Sequence of chain 1.B:
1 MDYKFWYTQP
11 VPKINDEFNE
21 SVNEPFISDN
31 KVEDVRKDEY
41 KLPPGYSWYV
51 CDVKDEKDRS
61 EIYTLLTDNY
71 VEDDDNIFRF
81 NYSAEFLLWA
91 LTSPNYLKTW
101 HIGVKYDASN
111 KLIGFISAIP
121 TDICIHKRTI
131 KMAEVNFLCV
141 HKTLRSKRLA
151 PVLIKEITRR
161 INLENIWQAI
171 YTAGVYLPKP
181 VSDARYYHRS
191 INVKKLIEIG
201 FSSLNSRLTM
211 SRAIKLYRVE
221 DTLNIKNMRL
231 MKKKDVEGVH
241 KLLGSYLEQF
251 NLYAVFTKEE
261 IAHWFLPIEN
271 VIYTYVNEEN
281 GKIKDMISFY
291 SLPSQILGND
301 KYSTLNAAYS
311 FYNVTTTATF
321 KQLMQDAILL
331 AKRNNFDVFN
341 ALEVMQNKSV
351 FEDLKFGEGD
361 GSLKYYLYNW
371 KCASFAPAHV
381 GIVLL

The small molecule below binds the protein below.
Small molecule (SMILES): Cc1c(C(=O)NCc2cccc3ccccc23)oc2cccc(OC3CCNCC3)c12

Binding-site contacts:
Ligand atom C24 contacts residue ASP73 of chain 1.B at 3.7 Å.
Ligand atom C10 contacts residue THR172 of chain 1.B at 3.8 Å.
Ligand atom C8 contacts residue LEU384 of chain 1.B at 3.8 Å (hydrophobic).
Ligand atom O1 contacts residue LEU363 of chain 1.B at 3.7 Å.
Ligand atom C9 contacts residue LEU363 of chain 1.B at 3.7 Å (hydrophobic).
Ligand atom O2 contacts residue TYR186 of chain 1.B at 3.8 Å.
Ligand atom C11 contacts residue LEU385 of chain 1.B at 3.6 Å (hydrophobic).
Ligand atom C19 contacts residue PHE78 of chain 1.B at 3.4 Å (hydrophobic).
Ligand atom O contacts residue TYR186 of chain 1.B at 3.2 Å.
Ligand atom C22 contacts residue PHE80 of chain 1.B at 3.3 Å (hydrophobic).
Ligand atom C9 contacts residue LEU384 of chain 1.B at 3.6 Å (hydrophobic).
Ligand atom C10 contacts residue LEU385 of chain 1.B at 3.1 Å (hydrophobic).
Ligand atom N1 contacts residue TYR186 of chain 1.B at 3.4 Å.
Ligand atom C11 contacts residue PHE80 of chain 1.B at 3.6 Å (hydrophobic).
Ligand atom C6 contacts residue LEU342 of chain 1.B at 3.8 Å (hydrophobic).
Ligand atom C12 contacts residue LEU385 of chain 1.B at 3.4 Å (hydrophobic).
Ligand atom C24 contacts residue GLU72 of chain 1.B at 3.8 Å.
Ligand atom C23 contacts residue GLU72 of chain 1.B at 3.6 Å.
Ligand atom C4 contacts residue TYR309 of chain 1.B at 3.6 Å (hydrophobic).
Ligand atom C21 contacts residue SER294 of chain 1.B at 3.4 Å.
Ligand atom N contacts residue TYR82 of chain 1.B at 3.2 Å (h-bond).
Ligand atom C25 contacts residue ASP73 of chain 1.B at 3.6 Å.
Ligand atom C9 contacts residue LEU385 of chain 1.B at 3.6 Å (hydrophobic).
Ligand atom C12 contacts residue TYR290 of chain 1.B at 3.2 Å (hydrophobic).
Ligand atom C16 contacts residue ASP73 of chain 1.B at 3.6 Å.
Ligand atom C21 contacts residue PHE78 of chain 1.B at 3.5 Å (hydrophobic).
Ligand atom C18 contacts residue PHE78 of chain 1.B at 3.8 Å (hydrophobic).
Ligand atom C23 contacts residue PHE80 of chain 1.B at 3.5 Å (hydrophobic).
Ligand atom C2 contacts residue TYR186 of chain 1.B at 3.5 Å (hydrophobic).
Ligand atom C20 contacts residue ASP73 of chain 1.B at 3.8 Å.
Ligand atom C23 contacts residue VAL71 of chain 1.B at 3.7 Å (hydrophobic).
Ligand atom C3 contacts residue TYR186 of chain 1.B at 3.5 Å (hydrophobic).
Ligand atom N contacts residue LEU385 of chain 1.B at 2.9 Å (h-bond).
Ligand atom C11 contacts residue TYR82 of chain 1.B at 3.5 Å (hydrophobic).
Ligand atom C14 contacts residue TYR186 of chain 1.B at 3.4 Å (hydrophobic).
Ligand atom C23 contacts residue ASP73 of chain 1.B at 3.7 Å.
Ligand atom C22 contacts residue VAL71 of chain 1.B at 3.6 Å (hydrophobic).
Ligand atom C4 contacts residue TYR186 of chain 1.B at 3.1 Å (hydrophobic).
Ligand atom C5 contacts residue TYR309 of chain 1.B at 3.5 Å (hydrophobic).
Ligand atom C9 contacts residue THR172 of chain 1.B at 3.7 Å.